The protein below binds the small molecule below.
Small molecule (SMILES): CC[C@H](C)[C@H](NC(=O)[C@H](CC(C)C)NC(=O)[C@H](CO)NC(=O)CNC(=O)[C@@H](NC(=O)[C@@H](N)[C@@H](C)O)C(C)C)C(=O)N[C@H](C=O)CCC(N)=O

Sequence of chain 16.C:
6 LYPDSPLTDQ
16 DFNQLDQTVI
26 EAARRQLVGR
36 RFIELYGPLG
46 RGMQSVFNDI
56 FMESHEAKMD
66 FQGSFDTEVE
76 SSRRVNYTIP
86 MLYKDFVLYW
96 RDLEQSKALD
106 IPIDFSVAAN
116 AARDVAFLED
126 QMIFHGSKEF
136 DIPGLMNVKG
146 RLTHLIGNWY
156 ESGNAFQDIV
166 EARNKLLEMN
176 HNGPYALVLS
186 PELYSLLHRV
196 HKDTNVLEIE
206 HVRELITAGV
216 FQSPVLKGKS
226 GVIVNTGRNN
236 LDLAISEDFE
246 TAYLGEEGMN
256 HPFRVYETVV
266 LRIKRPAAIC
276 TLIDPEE

Binding-site contacts:
Ligand atom O contacts residue ARG35 of chain 16.C at 3.3 Å (salt-bridge).
Ligand atom CA contacts residue ASP243 of chain 16.C at 4.2 Å.
Ligand atom OG contacts residue ARG35 of chain 16.C at 4.2 Å.
Ligand atom CG2 contacts residue ARG35 of chain 16.C at 3.9 Å.
Ligand atom CD1 contacts residue ARG29 of chain 16.C at 3.6 Å.
Ligand atom CB contacts residue ASP243 of chain 16.C at 4.2 Å.
Ligand atom C contacts residue PRO43 of chain 16.C at 4.5 Å (hydrophobic).
Ligand atom CG2 contacts residue GLU245 of chain 16.C at 3.4 Å.
Ligand atom C contacts residue ARG35 of chain 16.C at 3.5 Å.
Ligand atom CA contacts residue ARG29 of chain 16.C at 4.2 Å.
Ligand atom O contacts residue ARG35 of chain 16.C at 2.9 Å (salt-bridge).
Ligand atom C contacts residue ARG36 of chain 16.C at 3.2 Å.
Ligand atom CB contacts residue ARG35 of chain 16.C at 3.4 Å.
Ligand atom CG2 contacts residue PRO43 of chain 16.C at 4.3 Å (hydrophobic).
Ligand atom O contacts residue ARG36 of chain 16.C at 2.9 Å (salt-bridge).
Ligand atom C contacts residue ASP243 of chain 16.C at 4.4 Å.
Ligand atom C contacts residue ASP243 of chain 16.C at 3.5 Å.
Ligand atom N contacts residue ARG35 of chain 16.C at 4.4 Å.
Ligand atom CG1 contacts residue ARG35 of chain 16.C at 4.4 Å.
Ligand atom CA contacts residue ARG35 of chain 16.C at 4.5 Å.
Ligand atom CG2 contacts residue ARG36 of chain 16.C at 3.8 Å.
Ligand atom N contacts residue ASP243 of chain 16.C at 3.3 Å (salt-bridge).
Ligand atom CB contacts residue ARG35 of chain 16.C at 3.8 Å.
Ligand atom N contacts residue ASP243 of chain 16.C at 3.8 Å.
Ligand atom CD2 contacts residue ARG29 of chain 16.C at 3.8 Å.
Ligand atom N contacts residue ARG35 of chain 16.C at 4.1 Å.
Ligand atom CA contacts residue ASP243 of chain 16.C at 3.3 Å.
Ligand atom O contacts residue ASP243 of chain 16.C at 4.3 Å.
Ligand atom OG contacts residue PHE244 of chain 16.C at 3.7 Å.
Ligand atom CB contacts residue ASP243 of chain 16.C at 3.9 Å.
Ligand atom O contacts residue ILE25 of chain 16.C at 3.8 Å.
Ligand atom O contacts residue PRO43 of chain 16.C at 3.7 Å.
Ligand atom O contacts residue PHE37 of chain 16.C at 3.8 Å.
Ligand atom CG1 contacts residue ASP243 of chain 16.C at 3.3 Å.
Ligand atom N contacts residue ARG35 of chain 16.C at 4.1 Å.
Ligand atom C contacts residue ARG35 of chain 16.C at 3.7 Å.
Ligand atom O contacts residue ARG29 of chain 16.C at 3.0 Å (salt-bridge).
Ligand atom C contacts residue ARG29 of chain 16.C at 3.9 Å.
Ligand atom O contacts residue ASP243 of chain 16.C at 4.3 Å.
Ligand atom O contacts residue ARG29 of chain 16.C at 4.2 Å.